The small molecule below binds the protein below.
Small molecule (SMILES): Cc1nc(Nc2ncc(C(=O)Nc3c(C)cccc3Cl)s2)cc(N2CCN(CCO)CC2)n1

Sequence of chain 1.B:
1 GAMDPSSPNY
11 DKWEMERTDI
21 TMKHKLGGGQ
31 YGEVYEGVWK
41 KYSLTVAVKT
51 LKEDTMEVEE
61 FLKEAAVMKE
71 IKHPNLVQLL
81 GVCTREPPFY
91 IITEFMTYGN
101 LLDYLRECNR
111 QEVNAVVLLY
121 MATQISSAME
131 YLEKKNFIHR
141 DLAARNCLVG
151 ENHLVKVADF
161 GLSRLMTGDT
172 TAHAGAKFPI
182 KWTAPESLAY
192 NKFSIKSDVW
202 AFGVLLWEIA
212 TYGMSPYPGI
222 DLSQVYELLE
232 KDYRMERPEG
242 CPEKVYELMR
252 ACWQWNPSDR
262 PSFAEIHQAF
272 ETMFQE

Binding-site contacts:
Ligand atom C5 contacts residue THR93 of chain 1.B at 3.5 Å.
Ligand atom C1 contacts residue ALA47 of chain 1.B at 3.4 Å (hydrophobic).
Ligand atom C13 contacts residue GLY99 of chain 1.B at 3.5 Å.
Ligand atom CL contacts residue LYS49 of chain 1.B at 3.5 Å.
Ligand atom C1 contacts residue THR93 of chain 1.B at 3.7 Å.
Ligand atom C10 contacts residue ALA158 of chain 1.B at 3.2 Å (hydrophobic).
Ligand atom N contacts residue PHE95 of chain 1.B at 3.6 Å.
Ligand atom C10 contacts residue VAL77 of chain 1.B at 3.7 Å (hydrophobic).
Ligand atom N contacts residue MET96 of chain 1.B at 2.9 Å (h-bond).
Ligand atom C8 contacts residue MET68 of chain 1.B at 3.7 Å (hydrophobic).
Ligand atom C4 contacts residue THR93 of chain 1.B at 3.6 Å.
Ligand atom C15 contacts residue LEU26 of chain 1.B at 3.5 Å (hydrophobic).
Ligand atom C7 contacts residue GLU64 of chain 1.B at 3.2 Å.
Ligand atom N1 contacts residue MET96 of chain 1.B at 2.9 Å (h-bond).
Ligand atom O1 contacts residue TYR98 of chain 1.B at 2.9 Å (h-bond).
Ligand atom N4 contacts residue LEU26 of chain 1.B at 3.8 Å.
Ligand atom C11 contacts residue MET96 of chain 1.B at 3.5 Å (hydrophobic).
Ligand atom CL contacts residue ALA47 of chain 1.B at 3.6 Å.
Ligand atom C10 contacts residue ASP159 of chain 1.B at 3.8 Å.
Ligand atom C1 contacts residue GLU94 of chain 1.B at 3.3 Å.
Ligand atom C8 contacts residue GLU64 of chain 1.B at 3.3 Å.
Ligand atom C7 contacts residue MET68 of chain 1.B at 3.6 Å (hydrophobic).
Ligand atom S contacts residue LEU148 of chain 1.B at 3.7 Å.
Ligand atom C6 contacts residue LYS49 of chain 1.B at 3.7 Å.
Ligand atom C2 contacts residue ALA47 of chain 1.B at 3.5 Å (hydrophobic).
Ligand atom C11 contacts residue LEU26 of chain 1.B at 3.8 Å (hydrophobic).
Ligand atom C19 contacts residue THR97 of chain 1.B at 3.1 Å.
Ligand atom CL contacts residue ILE91 of chain 1.B at 3.4 Å.
Ligand atom C12 contacts residue MET96 of chain 1.B at 3.3 Å (hydrophobic).
Ligand atom C12 contacts residue GLY99 of chain 1.B at 3.5 Å.
Ligand atom C21 contacts residue TYR98 of chain 1.B at 3.6 Å (hydrophobic).
Ligand atom C14 contacts residue LEU26 of chain 1.B at 3.8 Å (hydrophobic).
Ligand atom C6 contacts residue ILE91 of chain 1.B at 3.6 Å (hydrophobic).
Ligand atom C2 contacts residue LEU148 of chain 1.B at 3.5 Å (hydrophobic).
Ligand atom C20 contacts residue TYR98 of chain 1.B at 3.6 Å (hydrophobic).
Ligand atom N2 contacts residue THR93 of chain 1.B at 3.0 Å (h-bond).
Ligand atom C1 contacts residue LEU148 of chain 1.B at 3.5 Å (hydrophobic).
Ligand atom N1 contacts residue ALA47 of chain 1.B at 3.8 Å.
Ligand atom N1 contacts residue GLU94 of chain 1.B at 3.7 Å.
Ligand atom C18 contacts residue THR97 of chain 1.B at 3.4 Å.